Binding-site contacts:
Ligand atom C5 contacts residue ASN135 of chain 1.I at 3.7 Å.
Ligand atom C1 contacts residue ASN135 of chain 1.I at 1.4 Å.
Ligand atom C4 contacts residue ASN135 of chain 1.I at 4.2 Å.
Ligand atom C8 contacts residue ASN197 of chain 1.I at 3.5 Å.
Ligand atom C3 contacts residue ASN135 of chain 1.I at 3.7 Å.
Ligand atom C8 contacts residue ASP196 of chain 1.I at 3.5 Å.
Ligand atom O7 contacts residue ASN135 of chain 1.I at 3.8 Å.
Ligand atom C7 contacts residue ASN135 of chain 1.I at 3.3 Å.
Ligand atom C8 contacts residue ASN135 of chain 1.I at 3.7 Å.
Ligand atom N2 contacts residue ASN197 of chain 1.I at 3.4 Å (h-bond).
Ligand atom C7 contacts residue ASN197 of chain 1.I at 4.0 Å.
Ligand atom O5 contacts residue ASN135 of chain 1.I at 2.4 Å (h-bond).
Ligand atom C2 contacts residue ASN135 of chain 1.I at 2.4 Å.
Ligand atom N2 contacts residue ASN135 of chain 1.I at 2.8 Å (h-bond).

The small molecule below binds the protein below.
Small molecule (SMILES): CC(=O)N[C@@H]1[C@@H](O)[C@H](O)[C@@H](CO)O[C@H]1O

Sequence of chain 1.I:
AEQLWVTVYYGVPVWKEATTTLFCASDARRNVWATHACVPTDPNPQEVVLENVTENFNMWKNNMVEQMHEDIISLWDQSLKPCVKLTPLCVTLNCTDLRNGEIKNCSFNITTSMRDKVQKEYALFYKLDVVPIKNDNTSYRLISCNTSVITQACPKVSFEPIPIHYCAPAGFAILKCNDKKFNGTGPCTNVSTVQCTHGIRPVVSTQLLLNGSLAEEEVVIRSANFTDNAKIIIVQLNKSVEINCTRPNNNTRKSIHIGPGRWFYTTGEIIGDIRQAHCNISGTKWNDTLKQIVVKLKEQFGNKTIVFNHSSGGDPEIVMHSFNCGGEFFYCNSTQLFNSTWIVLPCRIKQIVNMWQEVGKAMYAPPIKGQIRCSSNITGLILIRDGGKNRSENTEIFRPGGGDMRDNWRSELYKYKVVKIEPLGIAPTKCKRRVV